Binding-site contacts:
Ligand atom O6 contacts residue PRO18 of chain 1.A at 4.2 Å.
Ligand atom O6 contacts residue SER15 of chain 1.A at 4.2 Å.
Ligand atom C1 contacts residue ASN13 of chain 1.A at 1.5 Å.
Ligand atom C8 contacts residue GLY12 of chain 1.A at 4.1 Å.
Ligand atom O5 contacts residue ASN13 of chain 1.A at 2.4 Å (h-bond).
Ligand atom C4 contacts residue ASN13 of chain 1.A at 4.3 Å.
Ligand atom C7 contacts residue ASN13 of chain 1.A at 3.0 Å.
Ligand atom O6 contacts residue GLY17 of chain 1.A at 4.1 Å.
Ligand atom N2 contacts residue ASN13 of chain 1.A at 2.6 Å (h-bond).
Ligand atom C8 contacts residue ASN13 of chain 1.A at 3.6 Å.
Ligand atom O6 contacts residue SER16 of chain 1.A at 3.6 Å (h-bond).
Ligand atom C2 contacts residue ASN13 of chain 1.A at 2.6 Å.
Ligand atom O7 contacts residue ASN13 of chain 1.A at 3.5 Å (h-bond).
Ligand atom C5 contacts residue ASN13 of chain 1.A at 3.6 Å.
Ligand atom C3 contacts residue ASN13 of chain 1.A at 3.9 Å.
Ligand atom O6 contacts residue TRP8 of chain 1.A at 4.4 Å.

Sequence of chain 1.A:
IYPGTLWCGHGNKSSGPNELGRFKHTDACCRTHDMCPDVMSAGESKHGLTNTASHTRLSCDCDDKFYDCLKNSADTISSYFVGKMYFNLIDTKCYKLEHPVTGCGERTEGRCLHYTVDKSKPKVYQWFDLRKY

This small molecule binds to this protein.
Small molecule (SMILES): CC(=O)N[C@@H]1[C@@H](O)[C@H](O)[C@@H](CO)O[C@H]1O